This small molecule binds to this protein.
Small molecule (SMILES): O=C(O)[C@H](Cc1ccc(-c2ccccc2)cc1)Oc1ccc(-c2ccccc2)cc1

Sequence of chain 1.A:
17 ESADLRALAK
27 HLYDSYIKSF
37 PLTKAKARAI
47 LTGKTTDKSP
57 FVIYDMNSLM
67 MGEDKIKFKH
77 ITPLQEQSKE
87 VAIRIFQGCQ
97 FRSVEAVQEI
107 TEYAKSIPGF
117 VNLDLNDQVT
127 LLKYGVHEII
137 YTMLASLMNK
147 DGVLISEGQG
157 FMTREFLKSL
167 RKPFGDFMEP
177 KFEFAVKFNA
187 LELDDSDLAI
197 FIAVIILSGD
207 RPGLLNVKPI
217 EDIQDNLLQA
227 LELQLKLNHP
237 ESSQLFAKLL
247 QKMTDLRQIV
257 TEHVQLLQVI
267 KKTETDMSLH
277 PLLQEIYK

Binding-site contacts:
Ligand atom CAC contacts residue TYR283 of chain 1.A at 3.6 Å (hydrophobic).
Ligand atom CAZ contacts residue SER99 of chain 1.A at 3.3 Å.
Ligand atom CAF contacts residue HIS133 of chain 1.A at 3.6 Å.
Ligand atom CAC contacts residue SER99 of chain 1.A at 3.6 Å.
Ligand atom CAR contacts residue CYS95 of chain 1.A at 3.8 Å (hydrophobic).
Ligand atom CAU contacts residue LEU140 of chain 1.A at 3.4 Å (hydrophobic).
Ligand atom CAK contacts residue CYS95 of chain 1.A at 3.5 Å (hydrophobic).
Ligand atom CAF contacts residue SER99 of chain 1.A at 3.0 Å.
Ligand atom CAP contacts residue ILE151 of chain 1.A at 3.5 Å (hydrophobic).
Ligand atom CAC contacts residue HIS259 of chain 1.A at 3.2 Å.
Ligand atom CAT contacts residue ILE151 of chain 1.A at 3.4 Å (hydrophobic).
Ligand atom CAD contacts residue PHE74 of chain 1.A at 3.3 Å (hydrophobic).
Ligand atom CAS contacts residue ILE91 of chain 1.A at 3.3 Å (hydrophobic).
Ligand atom OAB contacts residue ARG98 of chain 1.A at 3.5 Å.
Ligand atom CAX contacts residue CYS95 of chain 1.A at 3.8 Å (hydrophobic).
Ligand atom CAK contacts residue HIS259 of chain 1.A at 3.6 Å.
Ligand atom CAO contacts residue CYS95 of chain 1.A at 3.7 Å (hydrophobic).
Ligand atom OAA contacts residue ARG98 of chain 1.A at 3.4 Å.
Ligand atom CAN contacts residue MET158 of chain 1.A at 3.8 Å (hydrophobic).
Ligand atom CAO contacts residue ILE91 of chain 1.A at 3.7 Å (hydrophobic).
Ligand atom CAJ contacts residue LEU140 of chain 1.A at 3.8 Å (hydrophobic).
Ligand atom CAR contacts residue SER99 of chain 1.A at 3.7 Å.
Ligand atom CAC contacts residue TYR137 of chain 1.A at 3.7 Å (hydrophobic).
Ligand atom CAQ contacts residue CYS95 of chain 1.A at 2.9 Å (hydrophobic).
Ligand atom CAD contacts residue HIS76 of chain 1.A at 3.3 Å.
Ligand atom OAV contacts residue CYS95 of chain 1.A at 3.8 Å.
Ligand atom CAL contacts residue TYR137 of chain 1.A at 3.5 Å (hydrophobic).
Ligand atom CAL contacts residue SER99 of chain 1.A at 2.8 Å.
Ligand atom CAI contacts residue CYS95 of chain 1.A at 3.2 Å (hydrophobic).
Ligand atom CAX contacts residue LEU140 of chain 1.A at 3.7 Å (hydrophobic).
Ligand atom CAH contacts residue PHE74 of chain 1.A at 3.6 Å (hydrophobic).
Ligand atom CAF contacts residue TYR137 of chain 1.A at 3.4 Å (hydrophobic).
Ligand atom CAI contacts residue MET174 of chain 1.A at 3.2 Å (hydrophobic).
Ligand atom OAA contacts residue CYS95 of chain 1.A at 3.7 Å.
Ligand atom CBB contacts residue CYS95 of chain 1.A at 3.2 Å (hydrophobic).
Ligand atom CAG contacts residue HIS76 of chain 1.A at 3.1 Å.
Ligand atom CAQ contacts residue MET174 of chain 1.A at 3.6 Å (hydrophobic).
Ligand atom CAW contacts residue ARG98 of chain 1.A at 3.8 Å.
Ligand atom CAE contacts residue HIS259 of chain 1.A at 3.0 Å.
Ligand atom CAZ contacts residue CYS95 of chain 1.A at 3.7 Å (hydrophobic).